Binding-site contacts:
Ligand atom O14 contacts residue LEU190 of chain 2.A at 3.4 Å.
Ligand atom O27 contacts residue ALA81 of chain 2.A at 2.7 Å (h-bond).
Ligand atom C15 contacts residue ILE22 of chain 2.A at 3.6 Å (hydrophobic).
Ligand atom C29 contacts residue PHE67 of chain 2.A at 3.5 Å (hydrophobic).
Ligand atom C06 contacts residue PHE100 of chain 2.A at 3.8 Å (hydrophobic).
Ligand atom C20 contacts residue PHE67 of chain 2.A at 3.6 Å (hydrophobic).
Ligand atom C29 contacts residue ILE22 of chain 2.A at 3.7 Å (hydrophobic).
Ligand atom O26 contacts residue PHE67 of chain 2.A at 3.6 Å.
Ligand atom C25 contacts residue ALA81 of chain 2.A at 3.7 Å (hydrophobic).
Ligand atom C19 contacts residue ASN60 of chain 2.A at 3.8 Å.
Ligand atom O27 contacts residue ALA25 of chain 2.A at 3.4 Å.
Ligand atom C09 contacts residue ILE22 of chain 2.A at 3.9 Å (hydrophobic).
Ligand atom C13 contacts residue ILE22 of chain 2.A at 3.6 Å (hydrophobic).
Ligand atom C03 contacts residue VAL96 of chain 2.A at 3.9 Å (hydrophobic).
Ligand atom C17 contacts residue ALA26 of chain 2.A at 3.9 Å (hydrophobic).
Ligand atom O26 contacts residue GLN29 of chain 2.A at 3.5 Å.
Ligand atom C28 contacts residue PHE67 of chain 2.A at 3.4 Å (hydrophobic).
Ligand atom O26 contacts residue ARG70 of chain 2.A at 2.9 Å (salt-bridge).
Ligand atom C21 contacts residue PHE67 of chain 2.A at 3.8 Å (hydrophobic).
Ligand atom C19 contacts residue ILE64 of chain 2.A at 3.4 Å (hydrophobic).
Ligand atom C20 contacts residue ILE64 of chain 2.A at 3.6 Å (hydrophobic).
Ligand atom C18 contacts residue TRP59 of chain 2.A at 3.9 Å (hydrophobic).
Ligand atom C07 contacts residue CYS186 of chain 2.A at 3.6 Å (hydrophobic).
Ligand atom C25 contacts residue PHE67 of chain 2.A at 3.7 Å (hydrophobic).
Ligand atom C22 contacts residue ALA26 of chain 2.A at 3.7 Å (hydrophobic).
Ligand atom C01 contacts residue PHE193 of chain 2.A at 3.9 Å (hydrophobic).
Ligand atom C22 contacts residue LEU63 of chain 2.A at 3.8 Å (hydrophobic).
Ligand atom C03 contacts residue ILE99 of chain 2.A at 3.8 Å (hydrophobic).
Ligand atom C25 contacts residue ARG70 of chain 2.A at 3.4 Å.
Ligand atom O27 contacts residue LEU80 of chain 2.A at 3.2 Å.
Ligand atom O27 contacts residue ARG70 of chain 2.A at 3.2 Å (salt-bridge).
Ligand atom C07 contacts residue VAL103 of chain 2.A at 3.8 Å (hydrophobic).
Ligand atom C12 contacts residue ILE22 of chain 2.A at 3.7 Å (hydrophobic).
Ligand atom C08 contacts residue PHE193 of chain 2.A at 3.8 Å (hydrophobic).
Ligand atom C23 contacts residue ALA26 of chain 2.A at 3.9 Å (hydrophobic).
Ligand atom C06 contacts residue ILE78 of chain 2.A at 3.7 Å (hydrophobic).
Ligand atom O26 contacts residue ALA81 of chain 2.A at 3.6 Å.
Ligand atom C24 contacts residue PHE67 of chain 2.A at 3.7 Å (hydrophobic).
Ligand atom C01 contacts residue HIS189 of chain 2.A at 3.5 Å.
Ligand atom C06 contacts residue ILE22 of chain 2.A at 3.9 Å (hydrophobic).

This protein binds this small molecule.
Small molecule (SMILES): CC1(C)CCC(C)(C)c2cc3c(cc21)O[C@@H]1CCC[C@]31c1ccc(C(=O)O)cc1

Sequence of chain 2.A:
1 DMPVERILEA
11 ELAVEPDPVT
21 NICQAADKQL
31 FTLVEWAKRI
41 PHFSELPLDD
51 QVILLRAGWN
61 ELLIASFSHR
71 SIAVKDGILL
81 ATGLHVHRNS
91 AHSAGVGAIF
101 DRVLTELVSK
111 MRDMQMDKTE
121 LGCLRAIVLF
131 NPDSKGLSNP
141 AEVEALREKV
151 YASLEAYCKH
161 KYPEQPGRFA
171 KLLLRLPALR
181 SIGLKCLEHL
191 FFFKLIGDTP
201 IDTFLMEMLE